This protein binds this small molecule.
Small molecule (SMILES): CC(=O)N[C@H]1[C@H](O[C@H]2[C@H](O)[C@@H](NC(C)=O)CO[C@@H]2CO)O[C@H](CO)[C@@H](O)[C@@H]1O

Sequence of chain 1.B:
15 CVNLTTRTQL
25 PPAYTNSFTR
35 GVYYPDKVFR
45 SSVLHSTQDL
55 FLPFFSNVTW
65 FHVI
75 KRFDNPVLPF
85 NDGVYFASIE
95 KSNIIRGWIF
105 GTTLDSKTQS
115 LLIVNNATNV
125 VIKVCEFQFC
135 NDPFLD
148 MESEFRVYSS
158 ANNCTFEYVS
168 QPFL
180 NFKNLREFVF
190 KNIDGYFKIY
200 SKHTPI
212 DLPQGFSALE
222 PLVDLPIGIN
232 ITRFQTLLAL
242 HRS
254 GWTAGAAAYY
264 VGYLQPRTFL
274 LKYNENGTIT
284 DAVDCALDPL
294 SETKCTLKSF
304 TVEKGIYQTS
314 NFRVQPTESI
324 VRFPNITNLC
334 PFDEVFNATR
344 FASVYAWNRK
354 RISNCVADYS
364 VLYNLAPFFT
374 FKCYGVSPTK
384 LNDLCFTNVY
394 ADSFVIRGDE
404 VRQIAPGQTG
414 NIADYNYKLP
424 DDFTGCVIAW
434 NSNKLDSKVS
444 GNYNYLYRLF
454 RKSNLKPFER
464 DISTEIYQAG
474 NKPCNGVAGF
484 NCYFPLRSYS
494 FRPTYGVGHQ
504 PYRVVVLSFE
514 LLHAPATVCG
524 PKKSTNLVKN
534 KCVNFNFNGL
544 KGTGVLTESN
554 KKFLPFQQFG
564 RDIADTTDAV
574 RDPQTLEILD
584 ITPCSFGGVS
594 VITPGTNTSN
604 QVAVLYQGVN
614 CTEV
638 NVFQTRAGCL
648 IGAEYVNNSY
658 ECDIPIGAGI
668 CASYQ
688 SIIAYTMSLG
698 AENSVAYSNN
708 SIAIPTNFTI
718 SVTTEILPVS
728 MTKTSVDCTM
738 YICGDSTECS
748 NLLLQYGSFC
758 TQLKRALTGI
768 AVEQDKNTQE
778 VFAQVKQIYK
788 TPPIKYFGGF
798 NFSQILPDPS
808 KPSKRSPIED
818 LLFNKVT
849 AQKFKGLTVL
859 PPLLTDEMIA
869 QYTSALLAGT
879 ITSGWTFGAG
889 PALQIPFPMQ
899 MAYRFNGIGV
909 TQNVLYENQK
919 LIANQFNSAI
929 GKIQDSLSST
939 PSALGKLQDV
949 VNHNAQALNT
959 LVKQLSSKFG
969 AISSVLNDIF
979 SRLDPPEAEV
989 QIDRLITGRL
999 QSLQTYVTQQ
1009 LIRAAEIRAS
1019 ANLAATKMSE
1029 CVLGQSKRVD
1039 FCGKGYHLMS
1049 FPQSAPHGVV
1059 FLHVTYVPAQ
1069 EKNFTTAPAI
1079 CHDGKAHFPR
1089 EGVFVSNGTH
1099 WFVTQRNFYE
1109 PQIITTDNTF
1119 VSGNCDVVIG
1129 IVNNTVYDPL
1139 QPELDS

Binding-site contacts:
Ligand atom C8 contacts residue GLN801 of chain 1.B at 4.3 Å.
Ligand atom C1 contacts residue SER800 of chain 1.B at 3.7 Å.
Ligand atom C7 contacts residue ASN798 of chain 1.B at 3.6 Å.
Ligand atom O7 contacts residue ASN798 of chain 1.B at 3.8 Å.
Ligand atom O5 contacts residue SER800 of chain 1.B at 3.2 Å (h-bond).
Ligand atom C6 contacts residue GLN801 of chain 1.B at 3.5 Å.
Ligand atom C6 contacts residue SER800 of chain 1.B at 3.5 Å.
Ligand atom C1 contacts residue ASN798 of chain 1.B at 1.4 Å.
Ligand atom C3 contacts residue ASN798 of chain 1.B at 3.8 Å.
Ligand atom C5 contacts residue SER800 of chain 1.B at 3.3 Å.
Ligand atom C4 contacts residue ASN798 of chain 1.B at 4.2 Å.
Ligand atom C2 contacts residue ASN798 of chain 1.B at 2.5 Å.
Ligand atom C5 contacts residue ASN798 of chain 1.B at 3.6 Å.
Ligand atom O6 contacts residue GLN801 of chain 1.B at 4.2 Å.
Ligand atom O5 contacts residue ASN798 of chain 1.B at 2.3 Å (h-bond).
Ligand atom N2 contacts residue ASN798 of chain 1.B at 2.9 Å (h-bond).
Ligand atom C5 contacts residue GLN801 of chain 1.B at 4.4 Å.